A small-molecule ligand and the protein it binds are described below.
Small molecule (SMILES): C[N+](C)(C)CCCCCCCCCC[N+](C)(C)C

Binding-site contacts:
Ligand atom C6 contacts residue TYR124 of chain 1.C at 3.4 Å (hydrophobic).
Ligand atom C14 contacts residue TYR124 of chain 1.C at 2.9 Å (hydrophobic).
Ligand atom C8 contacts residue GLY121 of chain 1.C at 3.9 Å.
Ligand atom C16 contacts residue TRP86 of chain 1.C at 3.6 Å (hydrophobic).
Ligand atom C11 contacts residue GLY121 of chain 1.C at 3.7 Å.
Ligand atom C10 contacts residue GLY121 of chain 1.C at 4.0 Å.
Ligand atom C14 contacts residue TRP286 of chain 1.C at 3.3 Å (hydrophobic).
Ligand atom C6 contacts residue TYR337 of chain 1.C at 3.3 Å (hydrophobic).
Ligand atom C4 contacts residue TYR124 of chain 1.C at 3.1 Å (hydrophobic).
Ligand atom C3 contacts residue TYR341 of chain 1.C at 3.5 Å (hydrophobic).
Ligand atom N1 contacts residue TRP286 of chain 1.C at 3.6 Å.
Ligand atom C11 contacts residue GLU202 of chain 1.C at 4.0 Å.
Ligand atom C5 contacts residue PHE338 of chain 1.C at 3.7 Å (hydrophobic).
Ligand atom C4 contacts residue TYR341 of chain 1.C at 3.9 Å (hydrophobic).
Ligand atom C15 contacts residue TRP286 of chain 1.C at 2.6 Å (hydrophobic).
Ligand atom C9 contacts residue GLY122 of chain 1.C at 3.2 Å.
Ligand atom C9 contacts residue SER203 of chain 1.C at 3.1 Å.
Ligand atom C10 contacts residue SER203 of chain 1.C at 3.8 Å.
Ligand atom C8 contacts residue PHE297 of chain 1.C at 3.9 Å (hydrophobic).
Ligand atom C17 contacts residue TRP86 of chain 1.C at 3.7 Å (hydrophobic).
Ligand atom C11 contacts residue HIS447 of chain 1.C at 3.8 Å.
Ligand atom C5 contacts residue TYR124 of chain 1.C at 3.5 Å (hydrophobic).
Ligand atom C10 contacts residue HIS447 of chain 1.C at 4.0 Å.
Ligand atom C9 contacts residue GLY121 of chain 1.C at 3.4 Å.
Ligand atom C16 contacts residue GLU202 of chain 1.C at 3.7 Å.
Ligand atom C18 contacts residue TRP86 of chain 1.C at 4.0 Å (hydrophobic).
Ligand atom C6 contacts residue PHE338 of chain 1.C at 3.6 Å (hydrophobic).
Ligand atom C8 contacts residue TYR124 of chain 1.C at 3.6 Å (hydrophobic).
Ligand atom C16 contacts residue GLY121 of chain 1.C at 3.8 Å.
Ligand atom C11 contacts residue SER203 of chain 1.C at 3.6 Å.
Ligand atom C7 contacts residue PHE338 of chain 1.C at 3.1 Å (hydrophobic).
Ligand atom C16 contacts residue TYR133 of chain 1.C at 3.9 Å (hydrophobic).
Ligand atom C13 contacts residue TYR72 of chain 1.C at 3.1 Å (hydrophobic).
Ligand atom C17 contacts residue HIS447 of chain 1.C at 3.7 Å.
Ligand atom C2 contacts residue TYR341 of chain 1.C at 2.8 Å (hydrophobic).
Ligand atom C18 contacts residue GLY121 of chain 1.C at 4.1 Å.
Ligand atom C14 contacts residue TYR72 of chain 1.C at 4.0 Å (hydrophobic).
Ligand atom C8 contacts residue GLY122 of chain 1.C at 3.6 Å.
Ligand atom C3 contacts residue TYR124 of chain 1.C at 4.0 Å (hydrophobic).
Ligand atom N1 contacts residue TYR341 of chain 1.C at 4.1 Å.

Sequence of chain 1.C:
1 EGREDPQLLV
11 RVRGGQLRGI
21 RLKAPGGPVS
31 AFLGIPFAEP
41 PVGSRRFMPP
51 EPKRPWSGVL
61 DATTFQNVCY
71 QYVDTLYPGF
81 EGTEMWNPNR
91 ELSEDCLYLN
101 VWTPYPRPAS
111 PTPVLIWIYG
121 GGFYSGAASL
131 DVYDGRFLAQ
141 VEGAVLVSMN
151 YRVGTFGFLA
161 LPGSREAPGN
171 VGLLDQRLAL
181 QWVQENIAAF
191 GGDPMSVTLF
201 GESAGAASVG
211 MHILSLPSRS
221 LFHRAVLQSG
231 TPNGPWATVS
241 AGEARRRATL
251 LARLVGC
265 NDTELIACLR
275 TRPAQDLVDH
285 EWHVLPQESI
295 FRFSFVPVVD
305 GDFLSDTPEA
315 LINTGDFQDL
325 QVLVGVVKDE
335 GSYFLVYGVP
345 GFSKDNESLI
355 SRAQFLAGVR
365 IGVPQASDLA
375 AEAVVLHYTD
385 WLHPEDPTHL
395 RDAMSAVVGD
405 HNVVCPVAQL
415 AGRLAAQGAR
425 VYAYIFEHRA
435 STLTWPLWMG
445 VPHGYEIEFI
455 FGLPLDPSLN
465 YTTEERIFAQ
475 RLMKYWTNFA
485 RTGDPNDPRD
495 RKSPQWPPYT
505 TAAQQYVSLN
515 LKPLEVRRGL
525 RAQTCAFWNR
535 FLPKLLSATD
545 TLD